Sequence of chain 1.P:
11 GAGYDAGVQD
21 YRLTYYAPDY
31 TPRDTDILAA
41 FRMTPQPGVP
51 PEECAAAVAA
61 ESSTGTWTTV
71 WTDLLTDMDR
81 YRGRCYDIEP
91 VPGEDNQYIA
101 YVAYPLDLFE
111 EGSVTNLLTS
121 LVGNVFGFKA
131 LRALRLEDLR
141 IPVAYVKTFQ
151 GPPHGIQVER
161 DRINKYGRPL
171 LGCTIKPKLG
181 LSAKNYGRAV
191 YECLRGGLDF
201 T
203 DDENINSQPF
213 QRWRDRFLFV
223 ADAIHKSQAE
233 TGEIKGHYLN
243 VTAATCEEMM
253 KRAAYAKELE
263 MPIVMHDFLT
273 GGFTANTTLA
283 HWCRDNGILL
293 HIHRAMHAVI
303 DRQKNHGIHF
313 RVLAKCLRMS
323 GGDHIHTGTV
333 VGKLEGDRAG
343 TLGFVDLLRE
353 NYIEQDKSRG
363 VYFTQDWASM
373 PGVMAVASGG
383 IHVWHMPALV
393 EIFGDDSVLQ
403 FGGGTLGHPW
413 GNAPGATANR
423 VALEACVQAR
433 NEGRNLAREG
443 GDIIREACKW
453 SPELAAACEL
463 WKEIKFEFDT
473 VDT

Binding-site contacts:
Ligand atom C3 contacts residue MG1 of chain 1.DA at 3.2 Å.
Ligand atom O2 contacts residue MG1 of chain 1.DA at 2.9 Å.
Ligand atom O1P contacts residue GLY405 of chain 1.O at 3.1 Å (h-bond).
Ligand atom O5 contacts residue LEU336 of chain 1.O at 3.1 Å.
Ligand atom O3P contacts residue TRP67 of chain 1.P at 3.5 Å.
Ligand atom O3 contacts residue HIS295 of chain 1.O at 2.8 Å (h-bond).
Ligand atom O4P contacts residue ARG296 of chain 1.O at 2.9 Å (salt-bridge).
Ligand atom P2 contacts residue ARG296 of chain 1.O at 3.8 Å.
Ligand atom O3 contacts residue MG1 of chain 1.DA at 2.0 Å.
Ligand atom O5 contacts residue SER380 of chain 1.O at 3.2 Å (h-bond).
Ligand atom O6P contacts residue HIS328 of chain 1.O at 3.7 Å.
Ligand atom C1 contacts residue SER380 of chain 1.O at 3.4 Å.
Ligand atom O3P contacts residue GLY381 of chain 1.O at 3.2 Å.
Ligand atom C5 contacts residue SER380 of chain 1.O at 3.2 Å.
Ligand atom O3 contacts residue GLU205 of chain 1.O at 3.5 Å (salt-bridge).
Ligand atom O4 contacts residue LYS335 of chain 1.O at 3.7 Å.
Ligand atom O2P contacts residue TRP67 of chain 1.P at 3.5 Å.
Ligand atom O6P contacts residue ARG296 of chain 1.O at 3.8 Å.
Ligand atom C1 contacts residue GLY381 of chain 1.O at 3.6 Å.
Ligand atom C3 contacts residue KCX202 of chain 1.O at 3.3 Å.
Ligand atom O1P contacts residue TRP67 of chain 1.P at 3.8 Å.
Ligand atom O2P contacts residue GLY405 of chain 1.O at 3.5 Å (h-bond).
Ligand atom O2 contacts residue LYS176 of chain 1.O at 2.9 Å (salt-bridge).
Ligand atom O2P contacts residue LYS176 of chain 1.O at 3.3 Å.
Ligand atom C3 contacts residue HIS295 of chain 1.O at 3.8 Å.
Ligand atom O5P contacts residue LEU336 of chain 1.O at 3.3 Å.
Ligand atom P1 contacts residue LYS335 of chain 1.O at 3.7 Å.
Ligand atom O3P contacts residue GLY382 of chain 1.O at 2.8 Å (h-bond).
Ligand atom O5P contacts residue ARG296 of chain 1.O at 3.8 Å.
Ligand atom C2 contacts residue MG1 of chain 1.DA at 3.4 Å.
Ligand atom O6P contacts residue HIS295 of chain 1.O at 3.7 Å.
Ligand atom O4 contacts residue LEU336 of chain 1.O at 3.4 Å.
Ligand atom O1P contacts residue GLY404 of chain 1.O at 2.9 Å (h-bond).
Ligand atom C3 contacts residue SER380 of chain 1.O at 3.6 Å.
Ligand atom C2 contacts residue LYS176 of chain 1.O at 3.7 Å.
Ligand atom O5P contacts residue HIS299 of chain 1.O at 3.3 Å (h-bond).
Ligand atom O3P contacts residue LYS335 of chain 1.O at 2.6 Å (salt-bridge).
Ligand atom O2P contacts residue THR66 of chain 1.P at 3.3 Å (h-bond).
Ligand atom O3 contacts residue KCX202 of chain 1.O at 2.5 Å (h-bond).
Ligand atom O1 contacts residue LYS176 of chain 1.O at 2.9 Å (salt-bridge).

The small molecule below binds the protein below.
Small molecule (SMILES): O=C(COP(=O)(O)O)[C@H](O)[C@H](O)COP(=O)(O)O

Sequence of chain 1.O:
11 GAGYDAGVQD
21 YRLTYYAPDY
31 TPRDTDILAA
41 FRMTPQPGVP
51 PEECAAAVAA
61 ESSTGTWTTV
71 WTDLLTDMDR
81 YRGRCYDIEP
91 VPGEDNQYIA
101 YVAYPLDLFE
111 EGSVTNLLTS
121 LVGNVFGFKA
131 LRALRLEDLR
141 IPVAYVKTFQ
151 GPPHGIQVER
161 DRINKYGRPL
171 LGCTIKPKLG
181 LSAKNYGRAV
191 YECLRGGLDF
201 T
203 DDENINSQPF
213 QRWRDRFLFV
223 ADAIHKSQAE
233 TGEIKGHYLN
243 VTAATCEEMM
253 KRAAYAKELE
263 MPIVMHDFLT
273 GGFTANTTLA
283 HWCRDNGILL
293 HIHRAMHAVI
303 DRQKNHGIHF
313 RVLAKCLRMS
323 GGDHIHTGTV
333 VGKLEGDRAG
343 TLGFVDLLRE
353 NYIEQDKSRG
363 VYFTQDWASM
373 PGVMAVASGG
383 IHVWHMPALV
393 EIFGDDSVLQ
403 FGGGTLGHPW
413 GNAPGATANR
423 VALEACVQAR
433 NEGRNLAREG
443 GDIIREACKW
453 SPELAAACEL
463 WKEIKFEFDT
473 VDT